Binding-site contacts:
Ligand atom C13 contacts residue ILE18 of chain 1.A at 3.9 Å (hydrophobic).
Ligand atom C8 contacts residue ILE18 of chain 1.A at 4.2 Å (hydrophobic).
Ligand atom O1 contacts residue GLY29 of chain 1.A at 3.5 Å (h-bond).
Ligand atom C5 contacts residue LEU2 of chain 1.A at 4.1 Å (hydrophobic).
Ligand atom C4 contacts residue ILE18 of chain 1.A at 4.4 Å (hydrophobic).
Ligand atom N2 contacts residue ILE18 of chain 1.A at 3.2 Å.
Ligand atom O4 contacts residue ALA17 of chain 1.A at 3.3 Å.
Ligand atom C5 contacts residue SER22 of chain 1.A at 4.3 Å.
Ligand atom O5 contacts residue LEU2 of chain 1.A at 4.0 Å.
Ligand atom O2 contacts residue LYS60 of chain 1.A at 3.2 Å (salt-bridge).
Ligand atom C7 contacts residue ILE18 of chain 1.A at 4.2 Å (hydrophobic).
Ligand atom C7 contacts residue LEU2 of chain 1.A at 3.6 Å (hydrophobic).
Ligand atom C3 contacts residue SER22 of chain 1.A at 4.3 Å.
Ligand atom S1 contacts residue LYS60 of chain 1.A at 3.6 Å (salt-bridge).
Ligand atom C1 contacts residue LYS60 of chain 1.A at 2.8 Å.
Ligand atom C6 contacts residue ILE18 of chain 1.A at 3.2 Å (hydrophobic).
Ligand atom C4 contacts residue SER22 of chain 1.A at 3.8 Å.
Ligand atom C2 contacts residue LEU2 of chain 1.A at 4.2 Å (hydrophobic).
Ligand atom O3 contacts residue ILE18 of chain 1.A at 3.9 Å.
Ligand atom O3 contacts residue ALA17 of chain 1.A at 3.1 Å.
Ligand atom C9 contacts residue LEU2 of chain 1.A at 4.5 Å (hydrophobic).
Ligand atom C12 contacts residue ILE18 of chain 1.A at 4.2 Å (hydrophobic).
Ligand atom C1 contacts residue LEU2 of chain 1.A at 3.3 Å (hydrophobic).
Ligand atom O1 contacts residue LYS60 of chain 1.A at 3.9 Å.
Ligand atom O4 contacts residue ILE18 of chain 1.A at 3.1 Å.
Ligand atom N2 contacts residue ALA17 of chain 1.A at 3.7 Å.
Ligand atom C3 contacts residue GLY29 of chain 1.A at 4.4 Å.
Ligand atom C5 contacts residue ILE18 of chain 1.A at 3.5 Å (hydrophobic).
Ligand atom C6 contacts residue LEU2 of chain 1.A at 3.6 Å (hydrophobic).

The protein below binds the small molecule below.
Small molecule (SMILES): CS(=O)(=O)Nc1ccc([N+](=O)[O-])cc1Oc1ccccc1

Sequence of chain 1.A:
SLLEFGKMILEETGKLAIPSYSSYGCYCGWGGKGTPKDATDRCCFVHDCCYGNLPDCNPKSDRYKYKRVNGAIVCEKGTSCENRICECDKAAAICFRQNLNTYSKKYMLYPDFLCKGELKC